Sequence of chain 3.A:
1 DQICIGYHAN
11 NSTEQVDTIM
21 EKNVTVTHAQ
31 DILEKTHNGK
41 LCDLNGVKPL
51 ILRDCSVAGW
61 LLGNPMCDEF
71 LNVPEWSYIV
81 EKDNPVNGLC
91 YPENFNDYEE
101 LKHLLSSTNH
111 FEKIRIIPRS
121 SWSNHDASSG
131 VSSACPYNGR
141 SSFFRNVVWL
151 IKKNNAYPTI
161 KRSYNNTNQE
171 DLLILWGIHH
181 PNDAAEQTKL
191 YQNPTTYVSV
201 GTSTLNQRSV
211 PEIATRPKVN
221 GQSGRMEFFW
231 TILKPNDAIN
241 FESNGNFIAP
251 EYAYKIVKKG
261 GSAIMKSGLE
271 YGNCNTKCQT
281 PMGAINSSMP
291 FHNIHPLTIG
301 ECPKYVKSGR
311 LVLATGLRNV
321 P

This small molecule binds to this protein.
Small molecule (SMILES): CC(=O)N[C@@H]1[C@@H](O)[C@H](O)[C@@H](CO)O[C@H]1O

Binding-site contacts:
Ligand atom O7 contacts residue ASN23 of chain 3.A at 4.2 Å.
Ligand atom C7 contacts residue ASN23 of chain 3.A at 3.4 Å.
Ligand atom C5 contacts residue ASN23 of chain 3.A at 3.7 Å.
Ligand atom C3 contacts residue ASN23 of chain 3.A at 3.8 Å.
Ligand atom N2 contacts residue ASN23 of chain 3.A at 2.8 Å (h-bond).
Ligand atom O5 contacts residue ASN23 of chain 3.A at 2.4 Å (h-bond).
Ligand atom C1 contacts residue ASN23 of chain 3.A at 1.4 Å.
Ligand atom C8 contacts residue ASN23 of chain 3.A at 3.6 Å.
Ligand atom O5 contacts residue GLN15 of chain 3.A at 3.7 Å.
Ligand atom C6 contacts residue GLN15 of chain 3.A at 4.4 Å.
Ligand atom C4 contacts residue ASN23 of chain 3.A at 4.2 Å.
Ligand atom C8 contacts residue LYS22 of chain 3.A at 3.8 Å.
Ligand atom C2 contacts residue ASN23 of chain 3.A at 2.5 Å.